This protein binds this small molecule.
Small molecule (SMILES): CC(=O)N[C@@H]1[C@@H](O)[C@H](O)[C@@H](CO)O[C@H]1O

Sequence of chain 45.D:
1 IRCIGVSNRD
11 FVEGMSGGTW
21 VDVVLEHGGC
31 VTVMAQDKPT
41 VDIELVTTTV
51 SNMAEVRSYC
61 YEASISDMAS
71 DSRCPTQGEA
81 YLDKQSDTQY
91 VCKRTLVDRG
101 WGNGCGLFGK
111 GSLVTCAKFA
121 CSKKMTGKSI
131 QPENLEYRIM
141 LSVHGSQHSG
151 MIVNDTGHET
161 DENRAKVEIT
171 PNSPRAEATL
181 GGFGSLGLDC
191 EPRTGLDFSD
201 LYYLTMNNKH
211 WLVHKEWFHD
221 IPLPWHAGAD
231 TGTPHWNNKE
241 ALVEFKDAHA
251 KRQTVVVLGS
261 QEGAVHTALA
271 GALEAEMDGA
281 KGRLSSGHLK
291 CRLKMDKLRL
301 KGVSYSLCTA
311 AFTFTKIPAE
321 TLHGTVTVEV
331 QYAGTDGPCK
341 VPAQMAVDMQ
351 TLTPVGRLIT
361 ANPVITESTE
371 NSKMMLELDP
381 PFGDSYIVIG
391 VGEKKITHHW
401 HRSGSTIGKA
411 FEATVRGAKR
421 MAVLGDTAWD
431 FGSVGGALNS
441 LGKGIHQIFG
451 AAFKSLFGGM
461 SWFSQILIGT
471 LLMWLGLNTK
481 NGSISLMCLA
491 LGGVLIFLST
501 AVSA

Binding-site contacts:
Ligand atom C8 contacts residue VAL153 of chain 45.D at 3.2 Å (hydrophobic).
Ligand atom O6 contacts residue HIS158 of chain 45.D at 4.2 Å.
Ligand atom O3 contacts residue HIS148 of chain 45.D at 3.7 Å.
Ligand atom C4 contacts residue HIS158 of chain 45.D at 4.1 Å.
Ligand atom C7 contacts residue VAL153 of chain 45.D at 3.6 Å (hydrophobic).
Ligand atom O6 contacts residue ASN154 of chain 45.D at 4.2 Å.
Ligand atom C4 contacts residue ASN154 of chain 45.D at 4.3 Å.
Ligand atom C2 contacts residue HIS158 of chain 45.D at 3.7 Å.
Ligand atom C3 contacts residue ASN154 of chain 45.D at 3.8 Å.
Ligand atom C5 contacts residue ASN154 of chain 45.D at 3.7 Å.
Ligand atom O5 contacts residue ASN154 of chain 45.D at 2.4 Å (h-bond).
Ligand atom C1 contacts residue ASN154 of chain 45.D at 1.4 Å.
Ligand atom N2 contacts residue ASN154 of chain 45.D at 2.8 Å (h-bond).
Ligand atom C8 contacts residue ASN154 of chain 45.D at 3.1 Å.
Ligand atom O7 contacts residue SER149 of chain 45.D at 3.4 Å (h-bond).
Ligand atom C6 contacts residue GLY157 of chain 45.D at 3.9 Å.
Ligand atom C7 contacts residue ASN154 of chain 45.D at 3.2 Å.
Ligand atom O7 contacts residue GLY150 of chain 45.D at 3.4 Å.
Ligand atom O6 contacts residue GLY157 of chain 45.D at 3.1 Å.
Ligand atom O5 contacts residue HIS158 of chain 45.D at 3.5 Å.
Ligand atom O7 contacts residue ASN154 of chain 45.D at 4.2 Å.
Ligand atom C3 contacts residue HIS158 of chain 45.D at 4.4 Å.
Ligand atom C7 contacts residue SER149 of chain 45.D at 4.4 Å.
Ligand atom O7 contacts residue VAL153 of chain 45.D at 3.3 Å.
Ligand atom C2 contacts residue ASN154 of chain 45.D at 2.5 Å.
Ligand atom C1 contacts residue HIS158 of chain 45.D at 3.9 Å.
Ligand atom C6 contacts residue HIS158 of chain 45.D at 4.3 Å.
Ligand atom C5 contacts residue HIS158 of chain 45.D at 4.2 Å.